This protein binds this small molecule.
Small molecule (SMILES): CSCC[C@H](NC(=O)NCc1ccc(N)cc1)C(=O)N1CCC[C@@H]1c1ccccc1SC

Sequence of chain 1.A:
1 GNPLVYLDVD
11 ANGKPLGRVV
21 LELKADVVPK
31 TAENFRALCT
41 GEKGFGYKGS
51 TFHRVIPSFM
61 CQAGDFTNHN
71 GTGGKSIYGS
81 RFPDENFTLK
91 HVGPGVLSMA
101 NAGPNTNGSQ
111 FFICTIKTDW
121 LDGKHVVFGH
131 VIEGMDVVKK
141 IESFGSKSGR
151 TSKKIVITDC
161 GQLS

Binding-site contacts:
Ligand atom CBE contacts residue ARG54 of chain 1.A at 3.6 Å.
Ligand atom CBB contacts residue PHE59 of chain 1.A at 3.7 Å (hydrophobic).
Ligand atom CBA contacts residue GLN110 of chain 1.A at 3.6 Å.
Ligand atom O contacts residue ASN101 of chain 1.A at 2.9 Å (h-bond).
Ligand atom CAB contacts residue ILE56 of chain 1.A at 3.8 Å (hydrophobic).
Ligand atom CA contacts residue ARG54 of chain 1.A at 3.8 Å.
Ligand atom CAX contacts residue ARG54 of chain 1.A at 3.7 Å.
Ligand atom OAD contacts residue GLN62 of chain 1.A at 3.0 Å (h-bond).
Ligand atom CAS contacts residue PHE112 of chain 1.A at 3.4 Å (hydrophobic).
Ligand atom O contacts residue ALA100 of chain 1.A at 3.2 Å.
Ligand atom CAN contacts residue PHE112 of chain 1.A at 3.7 Å (hydrophobic).
Ligand atom CAP contacts residue GLY71 of chain 1.A at 3.4 Å.
Ligand atom CAQ contacts residue GLN62 of chain 1.A at 3.5 Å.
Ligand atom O contacts residue HIS125 of chain 1.A at 3.2 Å.
Ligand atom CAZ contacts residue THR106 of chain 1.A at 3.8 Å.
Ligand atom SAW contacts residue ARG54 of chain 1.A at 3.7 Å.
Ligand atom NAC contacts residue THR106 of chain 1.A at 3.1 Å (h-bond).
Ligand atom CAK contacts residue ARG81 of chain 1.A at 3.7 Å.
Ligand atom C contacts residue HIS125 of chain 1.A at 3.8 Å.
Ligand atom NAT contacts residue ASN101 of chain 1.A at 3.0 Å (h-bond).
Ligand atom CAJ contacts residue GLN110 of chain 1.A at 3.9 Å.
Ligand atom CG contacts residue ASN101 of chain 1.A at 3.8 Å.
Ligand atom CAJ contacts residue ASN101 of chain 1.A at 3.6 Å.
Ligand atom CAN contacts residue MET60 of chain 1.A at 3.9 Å (hydrophobic).
Ligand atom CBE contacts residue GLN62 of chain 1.A at 3.8 Å.
Ligand atom CAM contacts residue GLN110 of chain 1.A at 3.7 Å.
Ligand atom CAX contacts residue ASN101 of chain 1.A at 3.5 Å.
Ligand atom CB contacts residue ASN101 of chain 1.A at 3.5 Å.
Ligand atom NAC contacts residue GLY108 of chain 1.A at 3.6 Å.
Ligand atom CAL contacts residue GLN110 of chain 1.A at 3.7 Å.
Ligand atom CAG contacts residue LEU121 of chain 1.A at 3.7 Å (hydrophobic).
Ligand atom CAL contacts residue ASN101 of chain 1.A at 3.6 Å.
Ligand atom CA contacts residue ASN101 of chain 1.A at 3.6 Å.
Ligand atom CAX contacts residue GLN62 of chain 1.A at 3.9 Å.
Ligand atom OAD contacts residue ARG54 of chain 1.A at 2.7 Å (salt-bridge).
Ligand atom CAQ contacts residue MET60 of chain 1.A at 3.6 Å (hydrophobic).
Ligand atom N contacts residue ASN101 of chain 1.A at 2.8 Å (h-bond).
Ligand atom CAJ contacts residue ALA100 of chain 1.A at 3.8 Å (hydrophobic).
Ligand atom NAC contacts residue ARG81 of chain 1.A at 3.4 Å (salt-bridge).
Ligand atom CAS contacts residue HIS125 of chain 1.A at 3.9 Å.